Sequence of chain 1.B:
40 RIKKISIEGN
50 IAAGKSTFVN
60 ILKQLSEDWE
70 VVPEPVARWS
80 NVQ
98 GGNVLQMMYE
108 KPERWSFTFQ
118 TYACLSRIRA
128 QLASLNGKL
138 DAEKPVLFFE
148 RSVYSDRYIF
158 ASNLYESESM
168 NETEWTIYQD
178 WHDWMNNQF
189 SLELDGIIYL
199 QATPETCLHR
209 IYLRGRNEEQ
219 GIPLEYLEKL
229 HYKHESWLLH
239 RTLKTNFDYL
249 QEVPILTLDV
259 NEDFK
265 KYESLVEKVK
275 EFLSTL

The small molecule below binds the protein below.
Small molecule (SMILES): Nc1nc(=O)n([C@@H]2CS[C@H](CO)O2)cc1F

Binding-site contacts:
Ligand atom S2 contacts residue LEU102 of chain 1.B at 3.6 Å.
Ligand atom O6 contacts residue ARG148 of chain 1.B at 3.0 Å (salt-bridge).
Ligand atom O5 contacts residue PHE157 of chain 1.B at 3.8 Å.
Ligand atom C9 contacts residue PHE157 of chain 1.B at 3.3 Å (hydrophobic).
Ligand atom N6 contacts residue ASP153 of chain 1.B at 2.9 Å (salt-bridge).
Ligand atom F2 contacts residue PHE157 of chain 1.B at 3.9 Å.
Ligand atom C13 contacts residue PHE157 of chain 1.B at 3.7 Å (hydrophobic).
Ligand atom F2 contacts residue ASP153 of chain 1.B at 3.2 Å.
Ligand atom C16 contacts residue GLU73 of chain 1.B at 3.3 Å.
Ligand atom O4 contacts residue PHE116 of chain 1.B at 3.6 Å.
Ligand atom O5 contacts residue ARG148 of chain 1.B at 3.7 Å.
Ligand atom C9 contacts residue GLN117 of chain 1.B at 3.6 Å.
Ligand atom N6 contacts residue PHE157 of chain 1.B at 3.7 Å.
Ligand atom N5 contacts residue GLN117 of chain 1.B at 2.9 Å (h-bond).
Ligand atom N6 contacts residue GLN117 of chain 1.B at 3.0 Å (h-bond).
Ligand atom C12 contacts residue PHE157 of chain 1.B at 3.7 Å (hydrophobic).
Ligand atom C16 contacts residue ARG148 of chain 1.B at 3.5 Å.
Ligand atom N5 contacts residue PHE157 of chain 1.B at 3.3 Å.
Ligand atom C10 contacts residue ASP153 of chain 1.B at 3.9 Å.
Ligand atom O5 contacts residue ILE50 of chain 1.B at 3.7 Å.
Ligand atom N5 contacts residue PHE116 of chain 1.B at 3.4 Å.
Ligand atom S2 contacts residue TRP78 of chain 1.B at 3.8 Å.
Ligand atom C11 contacts residue PHE157 of chain 1.B at 3.6 Å (hydrophobic).
Ligand atom C12 contacts residue ARG148 of chain 1.B at 3.5 Å.
Ligand atom F2 contacts residue TRP78 of chain 1.B at 3.9 Å.
Ligand atom C13 contacts residue TYR106 of chain 1.B at 3.9 Å (hydrophobic).
Ligand atom C14 contacts residue TYR106 of chain 1.B at 3.1 Å (hydrophobic).
Ligand atom N4 contacts residue PHE157 of chain 1.B at 3.4 Å.
Ligand atom O4 contacts residue GLN117 of chain 1.B at 3.6 Å (h-bond).
Ligand atom C14 contacts residue LEU102 of chain 1.B at 3.7 Å (hydrophobic).
Ligand atom F2 contacts residue ARG124 of chain 1.B at 2.8 Å.
Ligand atom F2 contacts residue ARG148 of chain 1.B at 3.8 Å.
Ligand atom F2 contacts residue GLU73 of chain 1.B at 3.2 Å.
Ligand atom O4 contacts residue MET105 of chain 1.B at 3.4 Å.
Ligand atom O4 contacts residue PHE157 of chain 1.B at 3.7 Å.
Ligand atom C10 contacts residue PHE157 of chain 1.B at 3.4 Å (hydrophobic).
Ligand atom O6 contacts residue GLU73 of chain 1.B at 3.6 Å (salt-bridge).
Ligand atom C10 contacts residue GLN117 of chain 1.B at 3.7 Å.
Ligand atom C9 contacts residue PHE116 of chain 1.B at 3.5 Å (hydrophobic).
Ligand atom O6 contacts residue ILE50 of chain 1.B at 3.8 Å.